Binding-site contacts:
Ligand atom C21 contacts residue LEU843 of chain 1.A at 3.8 Å (hydrophobic).
Ligand atom C11 contacts residue VAL988 of chain 1.A at 4.5 Å (hydrophobic).
Ligand atom C19 contacts residue ILE870 of chain 1.A at 4.2 Å (hydrophobic).
Ligand atom O1 contacts residue VAL873 of chain 1.A at 4.2 Å.
Ligand atom C1 contacts residue ALA869 of chain 1.A at 4.2 Å (hydrophobic).
Ligand atom C11 contacts residue ALA869 of chain 1.A at 3.8 Å (hydrophobic).
Ligand atom C10 contacts residue ALA869 of chain 1.A at 4.5 Å (hydrophobic).
Ligand atom C1 contacts residue VAL988 of chain 1.A at 4.2 Å (hydrophobic).
Ligand atom C12 contacts residue LEU843 of chain 1.A at 4.1 Å (hydrophobic).
Ligand atom C23 contacts residue LEU862 of chain 1.A at 4.4 Å (hydrophobic).
Ligand atom C21 contacts residue LEU862 of chain 1.A at 4.0 Å (hydrophobic).
Ligand atom C19 contacts residue PRO866 of chain 1.A at 4.3 Å (hydrophobic).
Ligand atom C19 contacts residue ALA869 of chain 1.A at 3.7 Å (hydrophobic).
Ligand atom C21 contacts residue ILE847 of chain 1.A at 4.2 Å (hydrophobic).
Ligand atom C21 contacts residue VAL865 of chain 1.A at 3.9 Å (hydrophobic).
Ligand atom C18 contacts residue PRO866 of chain 1.A at 3.7 Å (hydrophobic).

Sequence of chain 1.A:
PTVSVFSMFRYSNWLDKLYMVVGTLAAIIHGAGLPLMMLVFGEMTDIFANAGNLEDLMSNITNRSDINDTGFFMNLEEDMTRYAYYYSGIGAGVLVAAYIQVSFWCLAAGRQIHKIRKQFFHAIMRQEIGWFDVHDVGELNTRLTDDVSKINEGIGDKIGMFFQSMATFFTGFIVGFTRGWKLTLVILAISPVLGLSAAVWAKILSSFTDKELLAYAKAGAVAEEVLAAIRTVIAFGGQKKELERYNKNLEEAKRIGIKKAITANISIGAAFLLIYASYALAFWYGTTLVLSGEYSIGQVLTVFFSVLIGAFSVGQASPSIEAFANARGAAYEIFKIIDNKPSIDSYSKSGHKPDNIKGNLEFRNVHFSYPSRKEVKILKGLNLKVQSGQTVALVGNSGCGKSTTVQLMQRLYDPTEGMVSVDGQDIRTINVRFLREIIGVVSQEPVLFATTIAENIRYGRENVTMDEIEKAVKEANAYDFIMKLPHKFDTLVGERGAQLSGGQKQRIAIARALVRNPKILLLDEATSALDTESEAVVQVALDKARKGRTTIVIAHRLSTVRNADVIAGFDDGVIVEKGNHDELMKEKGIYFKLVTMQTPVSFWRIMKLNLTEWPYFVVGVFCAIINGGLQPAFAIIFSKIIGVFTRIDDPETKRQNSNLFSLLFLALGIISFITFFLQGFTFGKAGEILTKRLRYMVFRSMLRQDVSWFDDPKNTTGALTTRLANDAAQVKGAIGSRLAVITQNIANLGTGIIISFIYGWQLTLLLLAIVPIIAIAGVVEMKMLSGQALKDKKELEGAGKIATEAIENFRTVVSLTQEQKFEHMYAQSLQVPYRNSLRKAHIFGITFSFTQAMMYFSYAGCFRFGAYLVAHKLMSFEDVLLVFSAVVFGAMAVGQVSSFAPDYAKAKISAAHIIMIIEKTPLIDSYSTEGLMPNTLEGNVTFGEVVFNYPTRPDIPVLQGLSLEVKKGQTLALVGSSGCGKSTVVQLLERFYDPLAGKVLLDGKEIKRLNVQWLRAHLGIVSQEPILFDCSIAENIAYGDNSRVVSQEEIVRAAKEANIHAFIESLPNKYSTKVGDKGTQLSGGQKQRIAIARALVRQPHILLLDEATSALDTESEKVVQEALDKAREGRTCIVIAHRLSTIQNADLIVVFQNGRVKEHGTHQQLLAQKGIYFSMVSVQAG

A protein and the small-molecule ligand that binds it are described below.
Small molecule (SMILES): CC(C)CCC[C@@H](C)[C@H]1CC[C@H]2[C@@H]3CC=C4C[C@@H](O)CC[C@]4(C)[C@H]3CC[C@]12C